Sequence of chain 1.A:
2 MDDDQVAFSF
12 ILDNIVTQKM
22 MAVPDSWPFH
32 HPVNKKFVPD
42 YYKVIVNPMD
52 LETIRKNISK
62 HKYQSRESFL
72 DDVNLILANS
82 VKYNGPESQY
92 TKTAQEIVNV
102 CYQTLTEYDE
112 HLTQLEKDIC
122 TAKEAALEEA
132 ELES

This protein binds this small molecule.
Small molecule (SMILES): Cc1cc2c(-c3cncc(CO)c3)cnc(NC3CCN(CCCN)CC3)c2[nH]c1=O

Binding-site contacts:
Ligand atom C5 contacts residue TYR91 of chain 1.A at 3.4 Å (hydrophobic).
Ligand atom C19 contacts residue PHE38 of chain 1.A at 3.8 Å (hydrophobic).
Ligand atom C6 contacts residue ASN85 of chain 1.A at 3.9 Å.
Ligand atom C2 contacts residue TYR91 of chain 1.A at 3.8 Å (hydrophobic).
Ligand atom C15 contacts residue ASN85 of chain 1.A at 3.8 Å.
Ligand atom C5 contacts residue VAL39 of chain 1.A at 3.7 Å (hydrophobic).
Ligand atom C3 contacts residue VAL39 of chain 1.A at 3.7 Å (hydrophobic).
Ligand atom N1 contacts residue TYR91 of chain 1.A at 3.4 Å.
Ligand atom O contacts residue ASN85 of chain 1.A at 2.7 Å (h-bond).
Ligand atom C3 contacts residue TYR91 of chain 1.A at 3.7 Å (hydrophobic).
Ligand atom C16 contacts residue ASN85 of chain 1.A at 3.6 Å.
Ligand atom C20 contacts residue PHE38 of chain 1.A at 3.7 Å (hydrophobic).
Ligand atom C8 contacts residue TYR84 of chain 1.A at 3.5 Å (hydrophobic).
Ligand atom N contacts residue TYR91 of chain 1.A at 3.6 Å.
Ligand atom C21 contacts residue ASN35 of chain 1.A at 3.5 Å.
Ligand atom C14 contacts residue ASN85 of chain 1.A at 3.2 Å.
Ligand atom C22 contacts residue VAL39 of chain 1.A at 3.8 Å (hydrophobic).
Ligand atom C15 contacts residue TYR91 of chain 1.A at 3.6 Å (hydrophobic).
Ligand atom N4 contacts residue ASN85 of chain 1.A at 2.9 Å (h-bond).
Ligand atom N1 contacts residue ASN85 of chain 1.A at 3.2 Å (h-bond).
Ligand atom C4 contacts residue VAL39 of chain 1.A at 3.5 Å (hydrophobic).
Ligand atom C contacts residue PRO29 of chain 1.A at 3.7 Å (hydrophobic).
Ligand atom C19 contacts residue TRP28 of chain 1.A at 3.9 Å (hydrophobic).
Ligand atom O1 contacts residue ASN35 of chain 1.A at 2.7 Å (h-bond).
Ligand atom N5 contacts residue TRP28 of chain 1.A at 3.4 Å.
Ligand atom C6 contacts residue TYR91 of chain 1.A at 3.5 Å (hydrophobic).
Ligand atom C18 contacts residue TYR91 of chain 1.A at 3.7 Å (hydrophobic).
Ligand atom C contacts residue VAL34 of chain 1.A at 3.7 Å (hydrophobic).
Ligand atom O1 contacts residue VAL34 of chain 1.A at 3.5 Å.
Ligand atom N3 contacts residue ASP41 of chain 1.A at 2.8 Å (salt-bridge).
Ligand atom C16 contacts residue TYR91 of chain 1.A at 3.9 Å (hydrophobic).
Ligand atom C7 contacts residue ASN85 of chain 1.A at 3.8 Å.
Ligand atom N2 contacts residue TYR84 of chain 1.A at 3.8 Å.
Ligand atom C12 contacts residue ASP41 of chain 1.A at 3.7 Å.
Ligand atom C21 contacts residue PHE38 of chain 1.A at 3.6 Å (hydrophobic).
Ligand atom C9 contacts residue TYR84 of chain 1.A at 3.4 Å (hydrophobic).
Ligand atom C22 contacts residue PHE38 of chain 1.A at 3.7 Å (hydrophobic).
Ligand atom C11 contacts residue TYR84 of chain 1.A at 3.7 Å (hydrophobic).
Ligand atom C15 contacts residue VAL39 of chain 1.A at 4.0 Å (hydrophobic).
Ligand atom C4 contacts residue TYR91 of chain 1.A at 3.5 Å (hydrophobic).